Binding-site contacts:
Ligand atom C2 contacts residue LEU9 of chain 1.B at 3.5 Å (hydrophobic).
Ligand atom N1 contacts residue LEU9 of chain 1.B at 3.9 Å.
Ligand atom C5 contacts residue LEU9 of chain 1.B at 3.8 Å (hydrophobic).
Ligand atom C contacts residue GLN10 of chain 1.B at 4.2 Å.
Ligand atom C contacts residue LEU9 of chain 1.B at 3.3 Å (hydrophobic).
Ligand atom N2 contacts residue LEU9 of chain 1.B at 4.2 Å.
Ligand atom C1 contacts residue LEU9 of chain 1.B at 3.7 Å (hydrophobic).
Ligand atom C7 contacts residue CYS6 of chain 1.B at 1.9 Å (hydrophobic).
Ligand atom C6 contacts residue CYS6 of chain 1.B at 2.9 Å (hydrophobic).
Ligand atom C1 contacts residue CYS13 of chain 1.B at 2.5 Å (hydrophobic).
Ligand atom C contacts residue CYS13 of chain 1.B at 1.9 Å (hydrophobic).
Ligand atom C2 contacts residue CYS13 of chain 1.B at 4.0 Å (hydrophobic).
Ligand atom C3 contacts residue LEU9 of chain 1.B at 3.6 Å (hydrophobic).
Ligand atom N contacts residue LEU9 of chain 1.B at 3.5 Å.
Ligand atom C4 contacts residue CYS6 of chain 1.B at 4.2 Å (hydrophobic).
Ligand atom C4 contacts residue LEU9 of chain 1.B at 4.0 Å (hydrophobic).

The protein below binds the small molecule below.
Small molecule (SMILES): CCc1cc(CC)nc(N)n1

Sequence of chain 1.B:
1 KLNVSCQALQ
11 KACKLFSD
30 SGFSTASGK